Binding-site contacts:
Ligand atom C1 contacts residue PHE399 of chain 1.B at 4.2 Å (hydrophobic).
Ligand atom O6 contacts residue THR400 of chain 1.B at 4.4 Å.
Ligand atom C4 contacts residue THR398 of chain 1.B at 3.6 Å.
Ligand atom O6 contacts residue THR398 of chain 1.B at 2.6 Å (h-bond).
Ligand atom O6 contacts residue PHE399 of chain 1.B at 3.5 Å.
Ligand atom C3 contacts residue PHE399 of chain 1.B at 3.9 Å (hydrophobic).
Ligand atom C3 contacts residue THR398 of chain 1.B at 3.5 Å.

Sequence of chain 1.B:
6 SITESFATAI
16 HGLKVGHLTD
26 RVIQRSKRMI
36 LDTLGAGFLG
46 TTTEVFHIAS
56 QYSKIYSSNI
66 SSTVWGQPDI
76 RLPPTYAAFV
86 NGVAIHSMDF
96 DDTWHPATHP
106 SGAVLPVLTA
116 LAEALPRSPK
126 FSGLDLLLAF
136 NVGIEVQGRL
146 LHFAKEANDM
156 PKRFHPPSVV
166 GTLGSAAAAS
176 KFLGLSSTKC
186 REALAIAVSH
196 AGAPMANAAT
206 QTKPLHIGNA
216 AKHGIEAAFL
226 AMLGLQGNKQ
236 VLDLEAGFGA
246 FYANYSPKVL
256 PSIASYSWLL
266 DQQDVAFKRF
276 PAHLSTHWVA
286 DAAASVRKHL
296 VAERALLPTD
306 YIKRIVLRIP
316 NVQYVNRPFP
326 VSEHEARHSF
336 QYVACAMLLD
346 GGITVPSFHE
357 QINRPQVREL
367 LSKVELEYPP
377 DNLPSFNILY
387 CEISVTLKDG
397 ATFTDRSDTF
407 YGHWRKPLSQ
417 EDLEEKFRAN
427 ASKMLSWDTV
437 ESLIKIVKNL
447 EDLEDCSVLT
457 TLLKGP

A protein and the small-molecule ligand that binds it are described below.
Small molecule (SMILES): C[C@@H](O)[C@@H](C)O